Binding-site contacts:
Ligand atom N05 contacts residue VAL26 of chain 1.A at 3.5 Å.
Ligand atom C17 contacts residue PHE90 of chain 1.A at 3.8 Å (hydrophobic).
Ligand atom O18 contacts residue PHE90 of chain 1.A at 3.4 Å.
Ligand atom N04 contacts residue HIS92 of chain 1.A at 3.6 Å.
Ligand atom C07 contacts residue ALA39 of chain 1.A at 3.7 Å (hydrophobic).
Ligand atom O18 contacts residue LEU142 of chain 1.A at 3.9 Å.
Ligand atom C17 contacts residue HIS92 of chain 1.A at 3.5 Å.
Ligand atom C12 contacts residue ALA39 of chain 1.A at 3.4 Å (hydrophobic).
Ligand atom C14 contacts residue LEU91 of chain 1.A at 3.6 Å (hydrophobic).
Ligand atom O20 contacts residue PHE88 of chain 1.A at 3.7 Å.
Ligand atom O19 contacts residue VAL26 of chain 1.A at 3.2 Å.
Ligand atom C13 contacts residue LEU91 of chain 1.A at 3.2 Å (hydrophobic).
Ligand atom C08 contacts residue LEU142 of chain 1.A at 3.9 Å (hydrophobic).
Ligand atom C10 contacts residue ILE18 of chain 1.A at 3.8 Å (hydrophobic).
Ligand atom N01 contacts residue LEU91 of chain 1.A at 3.0 Å (h-bond).
Ligand atom N03 contacts residue HIS92 of chain 1.A at 3.8 Å.
Ligand atom O18 contacts residue ALA39 of chain 1.A at 3.7 Å.
Ligand atom N01 contacts residue LEU142 of chain 1.A at 3.9 Å.
Ligand atom C13 contacts residue LEU142 of chain 1.A at 3.9 Å (hydrophobic).
Ligand atom C15 contacts residue LYS97 of chain 1.A at 3.9 Å.
Ligand atom O18 contacts residue GLU89 of chain 1.A at 3.8 Å.
Ligand atom CL21 contacts residue ILE18 of chain 1.A at 3.7 Å.
Ligand atom N03 contacts residue LYS97 of chain 1.A at 3.9 Å.
Ligand atom C11 contacts residue VAL26 of chain 1.A at 3.7 Å (hydrophobic).
Ligand atom C12 contacts residue LEU142 of chain 1.A at 3.4 Å (hydrophobic).
Ligand atom O18 contacts residue LEU91 of chain 1.A at 3.0 Å (h-bond).
Ligand atom C06 contacts residue ALA39 of chain 1.A at 3.6 Å (hydrophobic).
Ligand atom O20 contacts residue VAL26 of chain 1.A at 3.5 Å.
Ligand atom C15 contacts residue HIS92 of chain 1.A at 3.7 Å.
Ligand atom C12 contacts residue GLU89 of chain 1.A at 3.8 Å.
Ligand atom C16 contacts residue HIS92 of chain 1.A at 3.7 Å.
Ligand atom C14 contacts residue HIS92 of chain 1.A at 3.6 Å.
Ligand atom N02 contacts residue ALA39 of chain 1.A at 3.6 Å.
Ligand atom C07 contacts residue LEU142 of chain 1.A at 3.6 Å (hydrophobic).
Ligand atom C09 contacts residue ILE18 of chain 1.A at 3.5 Å (hydrophobic).
Ligand atom N02 contacts residue LEU142 of chain 1.A at 3.4 Å.
Ligand atom N04 contacts residue PHE90 of chain 1.A at 3.9 Å.
Ligand atom N02 contacts residue PHE88 of chain 1.A at 3.9 Å.
Ligand atom C17 contacts residue LEU91 of chain 1.A at 3.4 Å (hydrophobic).
Ligand atom N02 contacts residue GLU89 of chain 1.A at 3.0 Å (salt-bridge).

The small molecule below binds the protein below.
Small molecule (SMILES): NC(=O)c1cc([N+](=O)[O-])c(Cl)cc1NCc1cncnc1

Sequence of chain 1.A:
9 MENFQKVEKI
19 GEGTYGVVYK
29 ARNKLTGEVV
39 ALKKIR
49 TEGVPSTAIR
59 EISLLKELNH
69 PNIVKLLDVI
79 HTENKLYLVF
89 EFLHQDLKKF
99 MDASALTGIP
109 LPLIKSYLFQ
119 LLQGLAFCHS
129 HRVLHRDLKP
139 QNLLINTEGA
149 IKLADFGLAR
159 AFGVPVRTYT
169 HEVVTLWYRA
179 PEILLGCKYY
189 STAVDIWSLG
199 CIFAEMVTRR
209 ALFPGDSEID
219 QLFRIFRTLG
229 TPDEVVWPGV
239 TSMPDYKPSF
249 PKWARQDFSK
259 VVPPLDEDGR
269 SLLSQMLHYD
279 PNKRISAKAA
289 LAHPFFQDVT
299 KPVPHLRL